A small-molecule ligand and the protein it binds are described below.
Small molecule (SMILES): CC(=O)N[C@@H]1[C@@H](O)[C@H](O[C@@H]2O[C@H](CO[C@]3(C(=O)O)C[C@H](O)[C@@H](NC(C)=O)[C@H]([C@H](O)[C@H](O)CO)O3)[C@H](O)[C@H](O)[C@H]2O)[C@@H](CO)O[C@H]1O

Sequence of chain 1.G:
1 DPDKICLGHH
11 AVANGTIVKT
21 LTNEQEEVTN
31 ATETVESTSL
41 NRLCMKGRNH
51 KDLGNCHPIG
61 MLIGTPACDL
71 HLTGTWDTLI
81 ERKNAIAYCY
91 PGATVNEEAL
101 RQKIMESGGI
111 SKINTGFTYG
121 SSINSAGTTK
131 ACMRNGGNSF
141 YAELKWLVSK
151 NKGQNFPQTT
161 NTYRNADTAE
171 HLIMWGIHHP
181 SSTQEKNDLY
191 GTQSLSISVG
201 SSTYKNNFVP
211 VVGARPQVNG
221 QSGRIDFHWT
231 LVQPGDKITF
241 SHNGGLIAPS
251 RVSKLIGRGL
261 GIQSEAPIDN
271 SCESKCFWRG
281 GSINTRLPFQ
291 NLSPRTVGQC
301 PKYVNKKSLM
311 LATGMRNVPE

Binding-site contacts:
Ligand atom O9 contacts residue GLN221 of chain 1.G at 4.0 Å.
Ligand atom O8 contacts residue GLN221 of chain 1.G at 3.4 Å (h-bond).
Ligand atom C8 contacts residue TYR90 of chain 1.G at 3.8 Å (hydrophobic).
Ligand atom C6 contacts residue GLN221 of chain 1.G at 3.8 Å.
Ligand atom O8 contacts residue TYR90 of chain 1.G at 3.2 Å.
Ligand atom O1A contacts residue THR129 of chain 1.G at 4.1 Å.
Ligand atom C5 contacts residue GLN221 of chain 1.G at 3.8 Å.
Ligand atom C5 contacts residue THR128 of chain 1.G at 4.0 Å.
Ligand atom C9 contacts residue GLU185 of chain 1.G at 3.6 Å.
Ligand atom O9 contacts residue TYR90 of chain 1.G at 2.3 Å (h-bond).
Ligand atom C1 contacts residue GLN221 of chain 1.G at 4.1 Å.
Ligand atom C11 contacts residue TRP146 of chain 1.G at 3.8 Å (hydrophobic).
Ligand atom O1B contacts residue THR129 of chain 1.G at 2.8 Å (h-bond).
Ligand atom O9 contacts residue GLY223 of chain 1.G at 3.6 Å.
Ligand atom C4 contacts residue THR128 of chain 1.G at 3.8 Å.
Ligand atom C4 contacts residue GLN221 of chain 1.G at 3.1 Å.
Ligand atom O4 contacts residue THR128 of chain 1.G at 4.0 Å.
Ligand atom C11 contacts residue GLY127 of chain 1.G at 3.9 Å.
Ligand atom O1B contacts residue LYS130 of chain 1.G at 3.9 Å.
Ligand atom O7 contacts residue LEU189 of chain 1.G at 3.9 Å.
Ligand atom N5 contacts residue THR128 of chain 1.G at 3.0 Å (h-bond).
Ligand atom C3 contacts residue GLN221 of chain 1.G at 4.2 Å.
Ligand atom C3 contacts residue GLY220 of chain 1.G at 3.1 Å.
Ligand atom O9 contacts residue HIS178 of chain 1.G at 3.3 Å.
Ligand atom O1A contacts residue LYS130 of chain 1.G at 3.6 Å.
Ligand atom O3 contacts residue GLY220 of chain 1.G at 2.5 Å (h-bond).
Ligand atom C4 contacts residue GLY220 of chain 1.G at 3.7 Å.
Ligand atom O1B contacts residue GLN221 of chain 1.G at 3.3 Å (h-bond).
Ligand atom C11 contacts residue THR128 of chain 1.G at 3.4 Å.
Ligand atom O4 contacts residue GLN221 of chain 1.G at 3.5 Å (h-bond).
Ligand atom C1 contacts residue THR129 of chain 1.G at 3.8 Å.
Ligand atom C9 contacts residue HIS178 of chain 1.G at 3.1 Å.
Ligand atom O3 contacts residue GLN217 of chain 1.G at 3.1 Å (h-bond).
Ligand atom O6 contacts residue LYS130 of chain 1.G at 3.8 Å.
Ligand atom C9 contacts residue TYR90 of chain 1.G at 2.9 Å (hydrophobic).
Ligand atom O9 contacts residue GLU185 of chain 1.G at 3.2 Å (salt-bridge).
Ligand atom C8 contacts residue GLN221 of chain 1.G at 4.2 Å.
Ligand atom C10 contacts residue THR128 of chain 1.G at 3.7 Å.
Ligand atom C1 contacts residue LYS130 of chain 1.G at 4.2 Å.
Ligand atom O8 contacts residue THR129 of chain 1.G at 4.0 Å.